Sequence of chain 1.A:
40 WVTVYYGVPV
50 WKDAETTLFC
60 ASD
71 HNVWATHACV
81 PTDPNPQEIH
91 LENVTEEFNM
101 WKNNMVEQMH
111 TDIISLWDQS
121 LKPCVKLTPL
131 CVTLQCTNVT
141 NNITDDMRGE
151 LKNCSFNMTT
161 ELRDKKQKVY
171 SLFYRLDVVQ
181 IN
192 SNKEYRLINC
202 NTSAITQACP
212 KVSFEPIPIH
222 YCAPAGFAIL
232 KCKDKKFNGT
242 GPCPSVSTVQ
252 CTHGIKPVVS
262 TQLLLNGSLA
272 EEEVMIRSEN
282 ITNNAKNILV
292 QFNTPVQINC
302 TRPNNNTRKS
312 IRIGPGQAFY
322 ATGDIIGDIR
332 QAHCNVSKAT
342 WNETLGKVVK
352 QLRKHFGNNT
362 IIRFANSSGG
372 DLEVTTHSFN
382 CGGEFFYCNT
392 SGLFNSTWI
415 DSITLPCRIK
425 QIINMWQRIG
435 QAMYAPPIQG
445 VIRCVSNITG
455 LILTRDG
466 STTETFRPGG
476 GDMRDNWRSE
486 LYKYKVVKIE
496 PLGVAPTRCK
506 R

This protein binds this small molecule.
Small molecule (SMILES): CC(=O)N[C@@H]1[C@@H](O)[C@H](O)[C@@H](CO)O[C@H]1O

Binding-site contacts:
Ligand atom C2 contacts residue THR241 of chain 1.A at 4.4 Å.
Ligand atom C8 contacts residue HIS356 of chain 1.A at 4.3 Å.
Ligand atom C3 contacts residue THR241 of chain 1.A at 4.2 Å.
Ligand atom C7 contacts residue HIS356 of chain 1.A at 4.4 Å.
Ligand atom C5 contacts residue THR241 of chain 1.A at 4.2 Å.
Ligand atom C6 contacts residue THR241 of chain 1.A at 4.5 Å.
Ligand atom O7 contacts residue ASN239 of chain 1.A at 4.3 Å.
Ligand atom O5 contacts residue ASN239 of chain 1.A at 2.4 Å (h-bond).
Ligand atom C1 contacts residue THR241 of chain 1.A at 3.8 Å.
Ligand atom N2 contacts residue ASN239 of chain 1.A at 2.7 Å (h-bond).
Ligand atom C1 contacts residue ASN239 of chain 1.A at 1.4 Å.
Ligand atom O5 contacts residue THR241 of chain 1.A at 4.2 Å.
Ligand atom C8 contacts residue ILE282 of chain 1.A at 3.9 Å (hydrophobic).
Ligand atom C3 contacts residue ASN239 of chain 1.A at 3.6 Å.
Ligand atom C4 contacts residue ASN239 of chain 1.A at 4.1 Å.
Ligand atom O7 contacts residue HIS356 of chain 1.A at 4.0 Å.
Ligand atom C2 contacts residue ASN239 of chain 1.A at 2.4 Å.
Ligand atom C5 contacts residue ASN239 of chain 1.A at 3.6 Å.
Ligand atom C7 contacts residue ASN239 of chain 1.A at 3.7 Å.
Ligand atom C8 contacts residue SER279 of chain 1.A at 3.9 Å.